The protein below binds the small molecule below.
Small molecule (SMILES): O=c1[nH]cnc2c([C@@H]3N[C@H](CO)[C@@H](O)[C@H]3O)c[nH]c12

Sequence of chain 1.C:
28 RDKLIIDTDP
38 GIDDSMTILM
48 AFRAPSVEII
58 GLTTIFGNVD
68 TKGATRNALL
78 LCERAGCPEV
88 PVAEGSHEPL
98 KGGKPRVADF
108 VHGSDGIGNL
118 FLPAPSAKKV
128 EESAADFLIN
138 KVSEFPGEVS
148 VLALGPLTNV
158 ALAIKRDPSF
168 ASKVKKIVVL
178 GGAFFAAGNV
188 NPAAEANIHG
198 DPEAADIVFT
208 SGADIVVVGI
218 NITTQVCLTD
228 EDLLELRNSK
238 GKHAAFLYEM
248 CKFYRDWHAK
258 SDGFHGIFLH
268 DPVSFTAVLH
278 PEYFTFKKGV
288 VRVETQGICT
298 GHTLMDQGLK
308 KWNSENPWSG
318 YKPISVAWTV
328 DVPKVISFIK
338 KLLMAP

Binding-site contacts:
Ligand atom O3' contacts residue CA1 of chain 1.IA at 2.6 Å.
Ligand atom O2' contacts residue ASN65 of chain 1.D at 3.0 Å (h-bond).
Ligand atom C1' contacts residue ASN65 of chain 1.D at 3.3 Å.
Ligand atom N7 contacts residue VAL108 of chain 1.D at 3.7 Å.
Ligand atom C3' contacts residue CA1 of chain 1.IA at 3.5 Å.
Ligand atom C5' contacts residue GLU192 of chain 1.D at 3.3 Å.
Ligand atom O3' contacts residue ASN194 of chain 1.D at 3.3 Å (h-bond).
Ligand atom C3' contacts residue ASP40 of chain 1.D at 3.7 Å.
Ligand atom C3' contacts residue ASP268 of chain 1.D at 3.4 Å.
Ligand atom C1' contacts residue HIS109 of chain 1.D at 3.7 Å.
Ligand atom N4' contacts residue ASN194 of chain 1.D at 3.7 Å.
Ligand atom C3' contacts residue LEU177 of chain 1.D at 3.7 Å (hydrophobic).
Ligand atom C8 contacts residue HIS267 of chain 1.D at 3.5 Å.
Ligand atom O5' contacts residue ASN186 of chain 1.D at 2.8 Å (h-bond).
Ligand atom N3 contacts residue ALA193 of chain 1.D at 3.5 Å.
Ligand atom N7 contacts residue TYR251 of chain 1.D at 3.8 Å.
Ligand atom O3' contacts residue ASP268 of chain 1.D at 2.6 Å (salt-bridge).
Ligand atom O3' contacts residue LEU177 of chain 1.D at 3.5 Å.
Ligand atom N1 contacts residue VAL108 of chain 1.D at 3.8 Å.
Ligand atom O5' contacts residue ALA193 of chain 1.D at 3.5 Å.
Ligand atom C4' contacts residue ASN194 of chain 1.D at 3.8 Å.
Ligand atom C5 contacts residue VAL108 of chain 1.D at 3.7 Å (hydrophobic).
Ligand atom C9 contacts residue HIS109 of chain 1.D at 3.5 Å.
Ligand atom O6 contacts residue TRP254 of chain 1.D at 3.1 Å (h-bond).
Ligand atom C8 contacts residue TYR251 of chain 1.D at 3.3 Å (hydrophobic).
Ligand atom C8 contacts residue HIS109 of chain 1.D at 3.8 Å.
Ligand atom O2' contacts residue CA1 of chain 1.IA at 2.4 Å.
Ligand atom O2' contacts residue ASP268 of chain 1.D at 3.3 Å (salt-bridge).
Ligand atom C2 contacts residue ALA193 of chain 1.D at 3.5 Å (hydrophobic).
Ligand atom N7 contacts residue HIS267 of chain 1.D at 3.8 Å.
Ligand atom C2' contacts residue ASP40 of chain 1.D at 3.2 Å.
Ligand atom O2' contacts residue ASP40 of chain 1.D at 2.7 Å (salt-bridge).
Ligand atom O5' contacts residue GLU192 of chain 1.D at 2.7 Å (salt-bridge).
Ligand atom C4' contacts residue GLU192 of chain 1.D at 3.6 Å.
Ligand atom C6 contacts residue VAL108 of chain 1.D at 3.8 Å (hydrophobic).
Ligand atom C2 contacts residue DMS1 of chain 1.MA at 3.7 Å.
Ligand atom C2' contacts residue CA1 of chain 1.IA at 3.4 Å.
Ligand atom C5' contacts residue ASN186 of chain 1.D at 3.7 Å.
Ligand atom O3' contacts residue LEU151 of chain 1.D at 3.0 Å (h-bond).
Ligand atom O2' contacts residue ASP41 of chain 1.D at 2.9 Å (salt-bridge).

Sequence of chain 1.D:
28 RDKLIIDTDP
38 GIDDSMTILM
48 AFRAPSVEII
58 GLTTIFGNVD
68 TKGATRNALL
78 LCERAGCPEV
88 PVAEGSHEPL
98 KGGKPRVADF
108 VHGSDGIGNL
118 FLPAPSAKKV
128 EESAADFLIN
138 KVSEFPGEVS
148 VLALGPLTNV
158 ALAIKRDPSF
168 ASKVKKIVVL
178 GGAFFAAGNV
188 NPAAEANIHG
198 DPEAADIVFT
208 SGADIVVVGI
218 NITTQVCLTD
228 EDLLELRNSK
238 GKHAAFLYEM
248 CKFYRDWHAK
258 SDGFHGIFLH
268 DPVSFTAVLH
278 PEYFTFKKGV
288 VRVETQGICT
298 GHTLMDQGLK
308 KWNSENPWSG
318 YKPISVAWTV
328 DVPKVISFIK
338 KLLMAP